Binding-site contacts:
Ligand atom O5 contacts residue ASN253 of chain 1.A at 2.2 Å (h-bond).
Ligand atom C1 contacts residue ASN253 of chain 1.A at 1.4 Å.
Ligand atom C3 contacts residue ASN253 of chain 1.A at 3.8 Å.
Ligand atom C3 contacts residue THR255 of chain 1.A at 4.3 Å.
Ligand atom O5 contacts residue THR255 of chain 1.A at 3.7 Å.
Ligand atom C8 contacts residue THR239 of chain 1.A at 4.0 Å.
Ligand atom C6 contacts residue THR255 of chain 1.A at 4.3 Å.
Ligand atom C4 contacts residue ASN253 of chain 1.A at 4.2 Å.
Ligand atom C2 contacts residue THR255 of chain 1.A at 4.3 Å.
Ligand atom C1 contacts residue THR255 of chain 1.A at 3.3 Å.
Ligand atom N2 contacts residue ASN253 of chain 1.A at 3.0 Å (h-bond).
Ligand atom C2 contacts residue ASN253 of chain 1.A at 2.5 Å.
Ligand atom O6 contacts residue THR255 of chain 1.A at 4.4 Å.
Ligand atom C5 contacts residue THR255 of chain 1.A at 3.6 Å.
Ligand atom O7 contacts residue ASN253 of chain 1.A at 3.9 Å.
Ligand atom C5 contacts residue ASN253 of chain 1.A at 3.6 Å.
Ligand atom C7 contacts residue ASN253 of chain 1.A at 3.7 Å.
Ligand atom C8 contacts residue MET240 of chain 1.A at 4.3 Å (hydrophobic).

Sequence of chain 1.A:
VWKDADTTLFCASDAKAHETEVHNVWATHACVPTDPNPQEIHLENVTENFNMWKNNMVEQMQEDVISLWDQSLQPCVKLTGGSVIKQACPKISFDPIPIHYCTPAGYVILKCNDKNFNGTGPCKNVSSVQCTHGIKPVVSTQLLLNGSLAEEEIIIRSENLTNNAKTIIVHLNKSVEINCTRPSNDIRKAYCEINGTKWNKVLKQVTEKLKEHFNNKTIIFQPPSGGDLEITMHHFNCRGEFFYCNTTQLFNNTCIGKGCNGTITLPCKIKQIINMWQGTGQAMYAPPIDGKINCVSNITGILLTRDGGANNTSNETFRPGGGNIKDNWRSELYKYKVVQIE

A protein and the small-molecule ligand that binds it are described below.
Small molecule (SMILES): CC(=O)N[C@@H]1[C@@H](O)[C@H](O)[C@@H](CO)O[C@H]1O